This protein binds this small molecule.
Small molecule (SMILES): CC(=O)N[C@H]1[C@H](O[C@H]2[C@H](O)[C@@H](NC(C)=O)CO[C@@H]2CO)O[C@H](CO)[C@@H](O)[C@@H]1O

Binding-site contacts:
Ligand atom C1 contacts residue ASN47 of chain 7.F at 1.4 Å.
Ligand atom C3 contacts residue ASN47 of chain 7.F at 3.9 Å.
Ligand atom O5 contacts residue ASN47 of chain 7.F at 2.2 Å (h-bond).
Ligand atom O7 contacts residue ASN47 of chain 7.F at 3.9 Å.
Ligand atom C2 contacts residue ASN47 of chain 7.F at 2.6 Å.
Ligand atom C5 contacts residue ASN47 of chain 7.F at 3.4 Å.
Ligand atom N2 contacts residue ASN47 of chain 7.F at 3.2 Å (h-bond).
Ligand atom C7 contacts residue ASN47 of chain 7.F at 3.8 Å.
Ligand atom C4 contacts residue ASN47 of chain 7.F at 4.2 Å.
Ligand atom C6 contacts residue ASN47 of chain 7.F at 4.0 Å.

Sequence of chain 7.F:
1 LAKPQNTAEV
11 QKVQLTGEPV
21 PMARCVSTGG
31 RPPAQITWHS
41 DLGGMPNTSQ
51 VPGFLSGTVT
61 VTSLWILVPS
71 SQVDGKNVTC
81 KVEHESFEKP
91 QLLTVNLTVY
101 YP